A protein and the small-molecule ligand that binds it are described below.
Small molecule (SMILES): CC(=O)N[C@@H]1[C@@H](O)[C@H](O)[C@@H](CO)O[C@H]1O

Sequence of chain 1.A:
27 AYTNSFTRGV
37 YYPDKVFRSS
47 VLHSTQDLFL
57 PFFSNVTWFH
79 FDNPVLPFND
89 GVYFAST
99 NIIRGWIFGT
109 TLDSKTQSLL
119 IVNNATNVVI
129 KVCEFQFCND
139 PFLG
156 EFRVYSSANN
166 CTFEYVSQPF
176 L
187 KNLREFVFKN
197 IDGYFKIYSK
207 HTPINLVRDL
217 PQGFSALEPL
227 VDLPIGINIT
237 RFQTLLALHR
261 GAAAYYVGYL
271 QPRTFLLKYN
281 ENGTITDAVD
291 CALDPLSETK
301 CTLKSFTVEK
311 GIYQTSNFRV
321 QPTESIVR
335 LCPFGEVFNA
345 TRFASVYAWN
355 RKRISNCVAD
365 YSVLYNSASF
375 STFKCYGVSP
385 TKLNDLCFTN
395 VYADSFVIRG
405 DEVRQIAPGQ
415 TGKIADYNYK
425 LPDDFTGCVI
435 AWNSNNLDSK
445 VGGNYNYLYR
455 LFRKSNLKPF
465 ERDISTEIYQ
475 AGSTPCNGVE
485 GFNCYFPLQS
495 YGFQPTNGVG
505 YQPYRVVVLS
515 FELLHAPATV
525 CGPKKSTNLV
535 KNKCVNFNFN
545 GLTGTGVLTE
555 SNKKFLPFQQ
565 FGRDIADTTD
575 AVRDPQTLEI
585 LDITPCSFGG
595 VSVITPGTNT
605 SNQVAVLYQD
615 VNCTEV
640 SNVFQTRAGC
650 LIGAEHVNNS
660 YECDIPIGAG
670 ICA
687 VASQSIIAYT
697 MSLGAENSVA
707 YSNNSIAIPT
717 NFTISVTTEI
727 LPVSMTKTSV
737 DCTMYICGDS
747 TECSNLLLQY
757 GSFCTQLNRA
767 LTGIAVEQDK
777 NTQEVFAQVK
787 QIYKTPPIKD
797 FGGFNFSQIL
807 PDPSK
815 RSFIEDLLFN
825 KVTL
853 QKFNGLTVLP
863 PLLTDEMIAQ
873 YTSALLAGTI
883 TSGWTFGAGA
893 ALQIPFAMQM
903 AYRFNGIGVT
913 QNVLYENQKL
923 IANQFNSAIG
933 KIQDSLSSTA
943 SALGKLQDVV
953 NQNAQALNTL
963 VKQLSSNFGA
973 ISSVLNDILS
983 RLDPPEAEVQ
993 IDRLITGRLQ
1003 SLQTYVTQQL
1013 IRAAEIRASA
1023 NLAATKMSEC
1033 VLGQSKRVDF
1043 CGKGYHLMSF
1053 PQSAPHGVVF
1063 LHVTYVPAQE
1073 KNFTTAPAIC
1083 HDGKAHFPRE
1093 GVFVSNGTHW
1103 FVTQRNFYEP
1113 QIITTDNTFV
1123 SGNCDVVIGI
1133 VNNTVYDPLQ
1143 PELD

Binding-site contacts:
Ligand atom C3 contacts residue ASN657 of chain 1.A at 3.7 Å.
Ligand atom C5 contacts residue ASN657 of chain 1.A at 3.7 Å.
Ligand atom C1 contacts residue ASN657 of chain 1.A at 1.4 Å.
Ligand atom O7 contacts residue ASN657 of chain 1.A at 2.9 Å (h-bond).
Ligand atom O5 contacts residue ASN657 of chain 1.A at 2.4 Å (h-bond).
Ligand atom C7 contacts residue ASN657 of chain 1.A at 3.0 Å.
Ligand atom N2 contacts residue ASN657 of chain 1.A at 2.8 Å (h-bond).
Ligand atom C2 contacts residue ASN657 of chain 1.A at 2.4 Å.
Ligand atom C4 contacts residue ASN657 of chain 1.A at 4.2 Å.
Ligand atom C8 contacts residue ASN657 of chain 1.A at 4.2 Å.